Sequence of chain 1.A:
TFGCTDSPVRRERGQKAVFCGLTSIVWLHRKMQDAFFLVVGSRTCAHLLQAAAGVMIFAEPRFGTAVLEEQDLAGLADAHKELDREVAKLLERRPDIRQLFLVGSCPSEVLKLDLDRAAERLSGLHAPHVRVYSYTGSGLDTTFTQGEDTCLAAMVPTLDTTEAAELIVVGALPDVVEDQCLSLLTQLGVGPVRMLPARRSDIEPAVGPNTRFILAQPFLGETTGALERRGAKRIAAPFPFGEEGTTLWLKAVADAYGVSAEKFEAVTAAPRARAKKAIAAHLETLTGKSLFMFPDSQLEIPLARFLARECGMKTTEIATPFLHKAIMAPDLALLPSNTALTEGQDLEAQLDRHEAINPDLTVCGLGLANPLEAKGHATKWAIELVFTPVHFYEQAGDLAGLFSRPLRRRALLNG

A small-molecule ligand and the protein it binds are described below.
Small molecule (SMILES): C=Cc1c(C)c2n3c1C=C1C(C)=C(CC)C4=[N+]1[Mg]31n3c(c(C)c5c3=C(C3=[N+]1C(=C2)C(C)=C3CCC(=O)O)[C@@H](C(=O)OC)C5=O)=C4

Sequence of chain 1.B:
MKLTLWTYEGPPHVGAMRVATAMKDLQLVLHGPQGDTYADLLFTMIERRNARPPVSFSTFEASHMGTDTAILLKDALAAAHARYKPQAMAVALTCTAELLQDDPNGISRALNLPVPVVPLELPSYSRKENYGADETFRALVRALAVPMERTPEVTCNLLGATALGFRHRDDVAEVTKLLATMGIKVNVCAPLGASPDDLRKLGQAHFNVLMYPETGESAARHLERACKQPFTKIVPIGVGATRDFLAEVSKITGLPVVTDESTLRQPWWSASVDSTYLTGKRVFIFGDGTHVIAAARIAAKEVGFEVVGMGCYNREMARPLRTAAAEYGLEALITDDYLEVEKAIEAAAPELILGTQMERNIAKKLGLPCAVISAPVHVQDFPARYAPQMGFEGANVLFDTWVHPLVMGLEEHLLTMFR

Sequence of chain 1.D:
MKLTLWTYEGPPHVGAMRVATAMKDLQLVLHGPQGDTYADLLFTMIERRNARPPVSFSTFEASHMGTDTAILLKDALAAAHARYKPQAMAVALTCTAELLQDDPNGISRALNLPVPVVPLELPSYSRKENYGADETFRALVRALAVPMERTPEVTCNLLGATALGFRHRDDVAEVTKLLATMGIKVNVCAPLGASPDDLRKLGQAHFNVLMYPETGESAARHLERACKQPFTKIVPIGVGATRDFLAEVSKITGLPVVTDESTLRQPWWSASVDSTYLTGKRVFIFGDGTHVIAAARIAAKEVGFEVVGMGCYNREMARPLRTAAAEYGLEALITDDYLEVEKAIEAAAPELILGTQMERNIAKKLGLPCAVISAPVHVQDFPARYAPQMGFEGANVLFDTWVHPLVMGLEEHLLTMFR

Binding-site contacts:
Ligand atom C1D contacts residue LEU410 of chain 1.D at 3.0 Å (hydrophobic).
Ligand atom C3C contacts residue ILE402 of chain 1.A at 3.6 Å (hydrophobic).
Ligand atom OAD contacts residue GLY409 of chain 1.D at 2.6 Å.
Ligand atom CAD contacts residue LEU410 of chain 1.D at 2.9 Å (hydrophobic).
Ligand atom CMC contacts residue ALA71 of chain 1.A at 3.6 Å (hydrophobic).
Ligand atom C3D contacts residue LEU410 of chain 1.D at 3.5 Å (hydrophobic).
Ligand atom CAC contacts residue PHE406 of chain 1.A at 3.4 Å (hydrophobic).
Ligand atom CHD contacts residue ILE402 of chain 1.A at 3.5 Å (hydrophobic).
Ligand atom O1A contacts residue MET408 of chain 1.D at 2.3 Å.
Ligand atom CHD contacts residue LEU410 of chain 1.D at 3.4 Å (hydrophobic).
Ligand atom CMB contacts residue LEU42 of chain 1.B at 3.5 Å (hydrophobic).
Ligand atom OAD contacts residue LEU410 of chain 1.D at 2.8 Å (h-bond).
Ligand atom CBD contacts residue LEU410 of chain 1.D at 3.2 Å (hydrophobic).
Ligand atom C4C contacts residue ILE402 of chain 1.A at 3.6 Å (hydrophobic).
Ligand atom CAC contacts residue ILE402 of chain 1.A at 3.6 Å (hydrophobic).
Ligand atom O2D contacts residue TRP400 of chain 1.A at 3.5 Å.
Ligand atom CBA contacts residue MET408 of chain 1.D at 3.0 Å (hydrophobic).
Ligand atom O2A contacts residue LEU410 of chain 1.D at 2.9 Å (h-bond).
Ligand atom O2A contacts residue MET408 of chain 1.D at 2.7 Å.
Ligand atom CMA contacts residue MET45 of chain 1.B at 3.7 Å (hydrophobic).
Ligand atom CGA contacts residue MET408 of chain 1.D at 2.3 Å (hydrophobic).
Ligand atom CBC contacts residue VAL45 of chain 1.A at 3.6 Å (hydrophobic).
Ligand atom C2D contacts residue LEU410 of chain 1.D at 3.1 Å (hydrophobic).
Ligand atom O2A contacts residue GLY409 of chain 1.D at 2.8 Å (h-bond).
Ligand atom CBC contacts residue PHE406 of chain 1.A at 3.4 Å (hydrophobic).
Ligand atom C2O contacts residue TRP400 of chain 1.A at 3.5 Å (hydrophobic).
Ligand atom C3B contacts residue LEU41 of chain 1.B at 3.6 Å (hydrophobic).
Ligand atom CBD contacts residue GLY409 of chain 1.D at 3.5 Å.
Ligand atom O1D contacts residue GLY409 of chain 1.D at 3.2 Å.
Ligand atom OAD contacts residue TRP400 of chain 1.A at 3.3 Å.
Ligand atom ND contacts residue LEU410 of chain 1.D at 3.3 Å.
Ligand atom CAD contacts residue TRP400 of chain 1.A at 3.5 Å (hydrophobic).
Ligand atom C4D contacts residue LEU410 of chain 1.D at 3.6 Å (hydrophobic).
Ligand atom CAB contacts residue ALA70 of chain 1.A at 3.4 Å (hydrophobic).
Ligand atom CAD contacts residue GLY409 of chain 1.D at 3.2 Å.
Ligand atom CBB contacts residue PHE38 of chain 1.A at 3.3 Å (hydrophobic).
Ligand atom CMC contacts residue PHE38 of chain 1.A at 3.6 Å (hydrophobic).
Ligand atom C2O contacts residue VAL273 of chain 1.D at 3.6 Å (hydrophobic).
Ligand atom OAD contacts residue HIS413 of chain 1.D at 3.0 Å (h-bond).
Ligand atom C4B contacts residue LEU41 of chain 1.B at 3.7 Å (hydrophobic).